The protein below binds the small molecule below.
Small molecule (SMILES): CC(=O)N[C@H]1[C@H](O[C@H]2[C@H](O)[C@@H](NC(C)=O)CO[C@@H]2CO)O[C@H](CO)[C@@H](O)[C@@H]1O

Binding-site contacts:
Ligand atom C8 contacts residue GLN78 of chain 1.C at 4.0 Å.
Ligand atom O7 contacts residue GLN78 of chain 1.C at 2.9 Å (h-bond).
Ligand atom C7 contacts residue ASN50 of chain 1.C at 3.3 Å.
Ligand atom O7 contacts residue ASN50 of chain 1.C at 3.1 Å (h-bond).
Ligand atom O5 contacts residue ASN50 of chain 1.C at 2.3 Å (h-bond).
Ligand atom C3 contacts residue ASN50 of chain 1.C at 3.8 Å.
Ligand atom C1 contacts residue THR51 of chain 1.C at 4.1 Å.
Ligand atom C8 contacts residue THR51 of chain 1.C at 4.5 Å.
Ligand atom C8 contacts residue SER54 of chain 1.C at 3.7 Å.
Ligand atom N2 contacts residue THR51 of chain 1.C at 3.9 Å.
Ligand atom C5 contacts residue ASN50 of chain 1.C at 3.6 Å.
Ligand atom C2 contacts residue ASN50 of chain 1.C at 2.5 Å.
Ligand atom C7 contacts residue THR51 of chain 1.C at 4.5 Å.
Ligand atom N2 contacts residue ASN50 of chain 1.C at 3.0 Å (h-bond).
Ligand atom C4 contacts residue ASN50 of chain 1.C at 4.2 Å.
Ligand atom C7 contacts residue GLN78 of chain 1.C at 3.7 Å.
Ligand atom C1 contacts residue ASN50 of chain 1.C at 1.4 Å.

Sequence of chain 1.C:
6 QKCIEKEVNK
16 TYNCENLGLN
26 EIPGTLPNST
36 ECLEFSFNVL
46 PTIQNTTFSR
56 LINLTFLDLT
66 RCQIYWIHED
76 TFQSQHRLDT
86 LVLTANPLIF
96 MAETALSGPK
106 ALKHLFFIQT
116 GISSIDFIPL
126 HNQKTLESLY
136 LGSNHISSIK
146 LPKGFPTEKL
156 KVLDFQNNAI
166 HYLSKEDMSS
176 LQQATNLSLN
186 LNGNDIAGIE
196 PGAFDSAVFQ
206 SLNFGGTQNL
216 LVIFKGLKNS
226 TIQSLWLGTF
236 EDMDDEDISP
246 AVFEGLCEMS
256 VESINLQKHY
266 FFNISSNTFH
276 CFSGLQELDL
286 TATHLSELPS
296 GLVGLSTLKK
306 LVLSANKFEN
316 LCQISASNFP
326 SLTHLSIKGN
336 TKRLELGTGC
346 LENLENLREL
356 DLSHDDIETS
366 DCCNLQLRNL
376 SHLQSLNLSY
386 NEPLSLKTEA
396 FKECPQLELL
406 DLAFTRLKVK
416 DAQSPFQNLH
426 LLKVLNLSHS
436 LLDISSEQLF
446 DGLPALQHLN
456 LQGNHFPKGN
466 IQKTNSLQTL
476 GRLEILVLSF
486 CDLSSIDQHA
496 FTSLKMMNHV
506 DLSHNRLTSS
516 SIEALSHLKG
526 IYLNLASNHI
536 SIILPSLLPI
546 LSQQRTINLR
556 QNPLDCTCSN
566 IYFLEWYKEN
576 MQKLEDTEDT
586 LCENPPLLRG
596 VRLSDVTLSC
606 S